Binding-site contacts:
Ligand atom O4 contacts residue HIS298 of chain 24.C at 3.2 Å (h-bond).
Ligand atom C2 contacts residue GLY78 of chain 24.C at 4.1 Å.
Ligand atom O1A contacts residue ARG77 of chain 24.C at 3.0 Å (salt-bridge).
Ligand atom O1A contacts residue TYR72 of chain 24.C at 3.6 Å.
Ligand atom C5 contacts residue TYR72 of chain 24.C at 3.6 Å (hydrophobic).
Ligand atom C3 contacts residue HIS298 of chain 24.C at 3.5 Å.
Ligand atom O4 contacts residue GLY78 of chain 24.C at 3.1 Å.
Ligand atom O4 contacts residue TYR72 of chain 24.C at 3.8 Å.
Ligand atom O9 contacts residue ARG77 of chain 24.C at 3.8 Å.
Ligand atom C4 contacts residue ARG77 of chain 24.C at 4.4 Å.
Ligand atom O4 contacts residue ILE79 of chain 24.C at 3.7 Å.
Ligand atom C4 contacts residue HIS298 of chain 24.C at 3.8 Å.
Ligand atom C11 contacts residue TYR72 of chain 24.C at 4.3 Å (hydrophobic).
Ligand atom C4 contacts residue GLY78 of chain 24.C at 3.2 Å.
Ligand atom O10 contacts residue ASN293 of chain 24.C at 4.5 Å.
Ligand atom O8 contacts residue ARG77 of chain 24.C at 3.6 Å (salt-bridge).
Ligand atom O1B contacts residue ARG77 of chain 24.C at 2.7 Å (salt-bridge).
Ligand atom C1 contacts residue ARG77 of chain 24.C at 3.3 Å.
Ligand atom O3 contacts residue GLY78 of chain 24.C at 3.4 Å.
Ligand atom C1 contacts residue TYR72 of chain 24.C at 4.3 Å (hydrophobic).
Ligand atom C6 contacts residue ASN93 of chain 24.C at 3.7 Å.
Ligand atom O4 contacts residue ARG289 of chain 24.C at 4.5 Å.
Ligand atom C4 contacts residue TYR72 of chain 24.C at 3.4 Å (hydrophobic).
Ligand atom C2 contacts residue ARG77 of chain 24.C at 4.4 Å.
Ligand atom O3 contacts residue VAL296 of chain 24.C at 4.4 Å.
Ligand atom O1A contacts residue GLY78 of chain 24.C at 3.8 Å.
Ligand atom C1 contacts residue GLY78 of chain 24.C at 4.2 Å.
Ligand atom O1B contacts residue TYR72 of chain 24.C at 4.4 Å.
Ligand atom C3 contacts residue GLY78 of chain 24.C at 3.9 Å.
Ligand atom O1A contacts residue HIS298 of chain 24.C at 4.3 Å.
Ligand atom O10 contacts residue THR291 of chain 24.C at 4.4 Å.
Ligand atom O4 contacts residue THR291 of chain 24.C at 3.3 Å.
Ligand atom C11 contacts residue ASP85 of chain 24.D at 4.0 Å.
Ligand atom O6 contacts residue ASN93 of chain 24.C at 3.4 Å (h-bond).
Ligand atom C10 contacts residue TYR72 of chain 24.C at 4.0 Å (hydrophobic).
Ligand atom C3 contacts residue GLY78 of chain 24.C at 4.3 Å.
Ligand atom C3 contacts residue ARG77 of chain 24.C at 4.2 Å.
Ligand atom N5 contacts residue TYR72 of chain 24.C at 3.1 Å (h-bond).
Ligand atom C6 contacts residue TYR72 of chain 24.C at 3.9 Å (hydrophobic).
Ligand atom O4 contacts residue ASN80 of chain 24.C at 4.3 Å.

Sequence of chain 24.D:
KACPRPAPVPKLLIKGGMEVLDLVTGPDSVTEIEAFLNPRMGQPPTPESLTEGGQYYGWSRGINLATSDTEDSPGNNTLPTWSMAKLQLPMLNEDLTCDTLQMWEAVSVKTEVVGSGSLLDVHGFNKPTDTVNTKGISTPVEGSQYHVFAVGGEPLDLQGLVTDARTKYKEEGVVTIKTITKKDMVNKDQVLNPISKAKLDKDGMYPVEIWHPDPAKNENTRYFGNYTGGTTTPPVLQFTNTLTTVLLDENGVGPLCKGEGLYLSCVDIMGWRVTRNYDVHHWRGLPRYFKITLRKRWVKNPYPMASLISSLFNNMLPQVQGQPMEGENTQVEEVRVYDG

The protein below binds the small molecule below.
Small molecule (SMILES): CC(=O)N[C@H]1[C@H]([C@H](O)[C@H](O)CO)O[C@@](O[C@H]2[C@@H](O)[C@@H](CO)O[C@@H](O[C@H]3[C@H](O)[C@@H](O)[C@H](O)O[C@@H]3CO)[C@@H]2O)(C(=O)O)C[C@@H]1O

Sequence of chain 24.C:
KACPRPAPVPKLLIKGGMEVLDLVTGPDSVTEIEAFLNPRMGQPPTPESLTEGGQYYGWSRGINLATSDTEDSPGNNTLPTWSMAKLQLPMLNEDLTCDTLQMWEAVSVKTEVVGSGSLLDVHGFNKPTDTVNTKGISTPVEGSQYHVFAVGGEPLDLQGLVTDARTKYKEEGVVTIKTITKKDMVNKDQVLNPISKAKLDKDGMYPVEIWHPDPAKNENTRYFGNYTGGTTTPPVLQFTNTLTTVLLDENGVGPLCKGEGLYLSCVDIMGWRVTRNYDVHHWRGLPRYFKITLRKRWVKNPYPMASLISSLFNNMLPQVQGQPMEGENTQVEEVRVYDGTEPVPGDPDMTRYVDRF